Sequence of chain 6.MA:
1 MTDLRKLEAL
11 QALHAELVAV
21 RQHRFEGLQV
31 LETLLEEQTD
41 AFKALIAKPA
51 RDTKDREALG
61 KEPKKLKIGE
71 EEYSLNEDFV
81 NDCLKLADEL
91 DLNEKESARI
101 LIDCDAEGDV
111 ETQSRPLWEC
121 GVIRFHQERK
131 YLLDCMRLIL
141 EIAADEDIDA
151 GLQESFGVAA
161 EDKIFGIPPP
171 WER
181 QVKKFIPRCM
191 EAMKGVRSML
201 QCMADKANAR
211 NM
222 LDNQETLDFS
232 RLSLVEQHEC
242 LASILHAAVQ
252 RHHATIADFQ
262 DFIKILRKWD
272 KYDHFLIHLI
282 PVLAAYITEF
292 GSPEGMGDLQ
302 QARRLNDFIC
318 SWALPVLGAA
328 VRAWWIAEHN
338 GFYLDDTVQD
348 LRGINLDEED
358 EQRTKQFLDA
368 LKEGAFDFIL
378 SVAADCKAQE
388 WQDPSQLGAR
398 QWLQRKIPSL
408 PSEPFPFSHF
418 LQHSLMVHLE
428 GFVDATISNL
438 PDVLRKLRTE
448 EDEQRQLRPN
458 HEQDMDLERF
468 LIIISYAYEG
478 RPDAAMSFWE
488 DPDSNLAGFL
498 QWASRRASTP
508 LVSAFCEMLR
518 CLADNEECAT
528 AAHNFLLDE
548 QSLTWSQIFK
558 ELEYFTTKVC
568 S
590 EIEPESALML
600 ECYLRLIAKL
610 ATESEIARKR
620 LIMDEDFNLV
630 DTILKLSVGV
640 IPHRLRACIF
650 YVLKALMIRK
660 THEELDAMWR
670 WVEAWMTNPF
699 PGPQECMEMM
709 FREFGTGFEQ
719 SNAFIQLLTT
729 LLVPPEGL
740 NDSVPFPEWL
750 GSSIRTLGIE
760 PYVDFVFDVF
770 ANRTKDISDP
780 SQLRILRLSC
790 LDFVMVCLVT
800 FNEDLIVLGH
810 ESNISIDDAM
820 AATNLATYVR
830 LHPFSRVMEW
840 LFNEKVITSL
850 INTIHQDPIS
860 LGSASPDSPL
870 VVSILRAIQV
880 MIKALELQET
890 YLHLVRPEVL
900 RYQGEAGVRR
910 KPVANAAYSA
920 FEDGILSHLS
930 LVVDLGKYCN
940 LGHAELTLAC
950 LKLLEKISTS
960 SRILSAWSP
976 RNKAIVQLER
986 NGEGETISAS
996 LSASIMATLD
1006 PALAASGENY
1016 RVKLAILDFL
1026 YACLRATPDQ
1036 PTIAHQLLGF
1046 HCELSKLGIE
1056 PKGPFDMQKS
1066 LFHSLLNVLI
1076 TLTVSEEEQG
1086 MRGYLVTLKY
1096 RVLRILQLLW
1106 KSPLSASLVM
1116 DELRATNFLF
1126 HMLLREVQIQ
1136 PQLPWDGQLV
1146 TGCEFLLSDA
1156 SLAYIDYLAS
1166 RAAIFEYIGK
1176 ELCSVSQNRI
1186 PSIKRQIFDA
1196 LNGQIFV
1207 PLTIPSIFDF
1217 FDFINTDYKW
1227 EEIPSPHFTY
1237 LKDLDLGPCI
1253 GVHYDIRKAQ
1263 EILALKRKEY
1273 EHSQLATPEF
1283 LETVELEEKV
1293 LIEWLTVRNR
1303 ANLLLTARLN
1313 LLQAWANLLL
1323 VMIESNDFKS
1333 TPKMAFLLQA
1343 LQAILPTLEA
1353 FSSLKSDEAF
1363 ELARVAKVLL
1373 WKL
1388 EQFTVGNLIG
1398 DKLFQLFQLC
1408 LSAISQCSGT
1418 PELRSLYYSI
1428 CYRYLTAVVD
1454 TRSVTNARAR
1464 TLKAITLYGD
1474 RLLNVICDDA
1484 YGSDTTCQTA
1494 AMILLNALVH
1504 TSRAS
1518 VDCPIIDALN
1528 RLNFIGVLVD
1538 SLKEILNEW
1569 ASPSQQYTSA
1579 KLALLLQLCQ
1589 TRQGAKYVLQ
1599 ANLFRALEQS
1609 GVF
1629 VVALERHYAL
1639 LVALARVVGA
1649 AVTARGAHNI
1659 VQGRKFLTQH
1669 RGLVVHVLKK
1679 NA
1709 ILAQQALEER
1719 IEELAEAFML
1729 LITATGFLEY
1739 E

Binding-site contacts:
Ligand atom CD1 contacts residue PHE496 of chain 6.MA at 3.7 Å (hydrophobic).
Ligand atom N contacts residue ASN492 of chain 6.MA at 3.3 Å (h-bond).
Ligand atom CZ contacts residue PHE496 of chain 6.MA at 3.9 Å (hydrophobic).
Ligand atom CE2 contacts residue ARG442 of chain 6.MA at 3.6 Å.
Ligand atom N contacts residue ARG442 of chain 6.MA at 4.2 Å.
Ligand atom CG contacts residue ASN492 of chain 6.MA at 4.3 Å.
Ligand atom C contacts residue ARG442 of chain 6.MA at 4.4 Å.
Ligand atom CE2 contacts residue PRO438 of chain 6.MA at 3.7 Å (hydrophobic).
Ligand atom CA contacts residue ASN492 of chain 6.MA at 3.3 Å.
Ligand atom CB contacts residue GLY495 of chain 6.MA at 3.9 Å.
Ligand atom CE1 contacts residue PRO438 of chain 6.MA at 3.8 Å (hydrophobic).
Ligand atom CG contacts residue GLY495 of chain 6.MA at 4.4 Å.
Ligand atom CE1 contacts residue PHE496 of chain 6.MA at 3.6 Å (hydrophobic).
Ligand atom O contacts residue ASN492 of chain 6.MA at 4.2 Å.
Ligand atom CG contacts residue PHE496 of chain 6.MA at 4.0 Å (hydrophobic).
Ligand atom CZ contacts residue PRO438 of chain 6.MA at 3.4 Å (hydrophobic).
Ligand atom CD2 contacts residue PRO438 of chain 6.MA at 4.4 Å (hydrophobic).
Ligand atom CA contacts residue ARG442 of chain 6.MA at 3.6 Å.
Ligand atom N contacts residue SER491 of chain 6.MA at 4.1 Å.
Ligand atom CD1 contacts residue ASN492 of chain 6.MA at 3.9 Å.
Ligand atom CB contacts residue ASN492 of chain 6.MA at 3.8 Å.
Ligand atom CD2 contacts residue ARG442 of chain 6.MA at 3.5 Å.
Ligand atom CE1 contacts residue ILE434 of chain 6.MA at 3.9 Å (hydrophobic).
Ligand atom C contacts residue ASN492 of chain 6.MA at 4.0 Å.
Ligand atom O contacts residue PRO438 of chain 6.MA at 4.0 Å.
Ligand atom CD1 contacts residue ILE434 of chain 6.MA at 4.1 Å (hydrophobic).
Ligand atom CD1 contacts residue PRO438 of chain 6.MA at 4.4 Å (hydrophobic).
Ligand atom O contacts residue ARG442 of chain 6.MA at 4.3 Å.
Ligand atom CB contacts residue PHE496 of chain 6.MA at 3.9 Å (hydrophobic).

A protein and the small-molecule ligand that binds it are described below.
Small molecule (SMILES): N[C@@H](Cc1ccccc1)C(=O)NCC=O